Binding-site contacts:
Ligand atom NH1 contacts residue TYR493 of chain 1.B at 3.4 Å.
Ligand atom NH2 contacts residue ARG376 of chain 1.B at 3.1 Å (salt-bridge).
Ligand atom SG contacts residue LFI1 of chain 1.H at 1.8 Å.
Ligand atom CA contacts residue ASN46 of chain 1.B at 3.4 Å.
Ligand atom CD2 contacts residue HIS328 of chain 1.B at 3.1 Å.
Ligand atom N contacts residue LFI1 of chain 1.H at 2.7 Å.
Ligand atom O contacts residue ASP333 of chain 1.B at 3.1 Å (salt-bridge).
Ligand atom CD1 contacts residue SER111 of chain 1.B at 3.1 Å.
Ligand atom CG2 contacts residue THR108 of chain 1.B at 3.2 Å.
Ligand atom O contacts residue ASN46 of chain 1.B at 3.4 Å (h-bond).
Ligand atom O contacts residue MET45 of chain 1.B at 3.4 Å (h-bond).
Ligand atom CB contacts residue THR330 of chain 1.B at 3.3 Å.
Ligand atom NE contacts residue ASN491 of chain 1.B at 2.9 Å (h-bond).
Ligand atom N contacts residue TYR185 of chain 1.B at 2.9 Å (h-bond).
Ligand atom N contacts residue LFI1 of chain 1.H at 2.9 Å (h-bond).
Ligand atom CB contacts residue LFI1 of chain 1.H at 2.9 Å.
Ligand atom NH1 contacts residue ASP333 of chain 1.B at 2.7 Å (salt-bridge).
Ligand atom O contacts residue ZN1 of chain 1.G at 3.4 Å.
Ligand atom O contacts residue LFI1 of chain 1.H at 3.3 Å.
Ligand atom O contacts residue PHE487 of chain 1.B at 3.1 Å.
Ligand atom CE2 contacts residue PHE23 of chain 1.B at 3.4 Å (hydrophobic).
Ligand atom CA contacts residue ASN491 of chain 1.B at 3.5 Å.
Ligand atom C contacts residue LFI1 of chain 1.H at 3.4 Å.
Ligand atom CA contacts residue LFI1 of chain 1.H at 3.1 Å.
Ligand atom NH2 contacts residue LFI1 of chain 1.H at 2.7 Å (h-bond).
Ligand atom CA contacts residue ALA331 of chain 1.B at 2.9 Å (hydrophobic).
Ligand atom CD1 contacts residue ASN34 of chain 1.B at 3.0 Å.
Ligand atom CA contacts residue ASN377 of chain 1.B at 3.4 Å.
Ligand atom CG2 contacts residue PHE373 of chain 1.B at 3.5 Å (hydrophobic).
Ligand atom O contacts residue LFI1 of chain 1.H at 3.0 Å.
Ligand atom CD contacts residue TYR493 of chain 1.B at 3.4 Å (hydrophobic).
Ligand atom O contacts residue ASN377 of chain 1.B at 2.5 Å (h-bond).
Ligand atom OG contacts residue HIS361 of chain 1.B at 3.0 Å.
Ligand atom CZ contacts residue TYR493 of chain 1.B at 3.3 Å (hydrophobic).
Ligand atom O contacts residue TYR493 of chain 1.B at 2.5 Å (h-bond).
Ligand atom N contacts residue ASN491 of chain 1.B at 3.4 Å (h-bond).
Ligand atom CD1 contacts residue ARG497 of chain 1.B at 3.2 Å.
Ligand atom CD contacts residue PHE373 of chain 1.B at 3.2 Å (hydrophobic).
Ligand atom CG contacts residue PHE373 of chain 1.B at 3.4 Å (hydrophobic).
Ligand atom NH1 contacts residue ASP492 of chain 1.B at 2.6 Å (salt-bridge).

The protein below binds the small molecule below.
Small molecule (SMILES): CC[C@H](C)[C@H](NC(=O)[C@H](CCCN=C(N)N)NC(=O)[C@@H]1CCCN1C(=O)[C@H](CC(C)C)NC(=O)[C@H](CC(C)C)NC(=O)[C@H](CO)NC(=O)[C@H](CO)NC(=O)[C@H](CS)NC(=O)[C@H](Cc1ccc(C)cc1)NC(=O)[C@H](CO)NC(=O)[C@H](CCCN=C(N)N)NC(=O)[C@@H](NC(=O)[C@H](CS)NC(=O)[C@H](C)N)C(C)C)C(=O)N[C@@H](CC1=NC=NC1)C(=O)N[C@@H](CS)C(=O)N[C@@H](C)C(N)=O

Sequence of chain 1.B:
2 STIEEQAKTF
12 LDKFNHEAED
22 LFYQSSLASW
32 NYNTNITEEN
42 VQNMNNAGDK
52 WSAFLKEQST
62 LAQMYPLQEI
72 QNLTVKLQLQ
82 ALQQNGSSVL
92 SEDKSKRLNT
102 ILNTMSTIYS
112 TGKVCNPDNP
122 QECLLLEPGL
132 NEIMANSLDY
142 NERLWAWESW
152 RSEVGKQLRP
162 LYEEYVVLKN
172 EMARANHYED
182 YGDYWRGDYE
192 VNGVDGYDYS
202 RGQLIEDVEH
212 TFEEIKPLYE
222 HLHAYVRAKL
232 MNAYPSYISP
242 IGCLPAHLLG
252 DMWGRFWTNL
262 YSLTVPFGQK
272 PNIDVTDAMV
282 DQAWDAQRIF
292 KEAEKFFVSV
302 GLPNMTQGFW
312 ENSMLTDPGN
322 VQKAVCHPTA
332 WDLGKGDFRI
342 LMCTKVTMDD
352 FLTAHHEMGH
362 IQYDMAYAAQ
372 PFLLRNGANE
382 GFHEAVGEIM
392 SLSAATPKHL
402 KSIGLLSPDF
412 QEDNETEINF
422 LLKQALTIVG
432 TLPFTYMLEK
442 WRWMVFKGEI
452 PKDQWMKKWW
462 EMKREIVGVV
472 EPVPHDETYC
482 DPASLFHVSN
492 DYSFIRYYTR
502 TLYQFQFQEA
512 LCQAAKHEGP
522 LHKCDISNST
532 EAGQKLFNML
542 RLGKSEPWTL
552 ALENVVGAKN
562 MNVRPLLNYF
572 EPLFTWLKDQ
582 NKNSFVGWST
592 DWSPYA